Sequence of chain 1.B:
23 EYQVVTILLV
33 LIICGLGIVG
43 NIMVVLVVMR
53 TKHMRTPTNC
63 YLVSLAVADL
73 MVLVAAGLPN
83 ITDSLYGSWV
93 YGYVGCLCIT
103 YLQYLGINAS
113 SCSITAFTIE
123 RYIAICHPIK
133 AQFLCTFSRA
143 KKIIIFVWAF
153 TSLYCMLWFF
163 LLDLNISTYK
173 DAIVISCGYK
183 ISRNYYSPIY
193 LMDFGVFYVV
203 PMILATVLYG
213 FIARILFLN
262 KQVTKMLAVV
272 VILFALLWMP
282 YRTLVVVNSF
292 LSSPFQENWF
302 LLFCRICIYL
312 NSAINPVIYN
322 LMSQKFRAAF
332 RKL

The protein below binds the small molecule below.
Small molecule (SMILES): CN1C(=O)C[C@@H](C(=O)N[C@H](CC2=NC=NC2)C(=O)N2CCC[C@@H]2C(N)=O)NC1=O

Binding-site contacts:
Ligand atom OD1 contacts residue ASN289 of chain 1.B at 3.2 Å (h-bond).
Ligand atom N contacts residue ARG306 of chain 1.B at 1.4 Å (salt-bridge).
Ligand atom NE2 contacts residue CYS179 of chain 1.B at 3.5 Å (h-bond).
Ligand atom CE1 contacts residue TYR106 of chain 1.B at 3.4 Å (hydrophobic).
Ligand atom N contacts residue ARG306 of chain 1.B at 3.4 Å.
Ligand atom OD1 contacts residue VAL286 of chain 1.B at 3.5 Å.
Ligand atom N contacts residue ARG306 of chain 1.B at 3.6 Å (salt-bridge).
Ligand atom O contacts residue TYR181 of chain 1.B at 3.1 Å (h-bond).
Ligand atom CB contacts residue ALA78 of chain 1.B at 3.6 Å (hydrophobic).
Ligand atom ND1 contacts residue TYR181 of chain 1.B at 3.5 Å (h-bond).
Ligand atom ND1 contacts residue TYR106 of chain 1.B at 3.7 Å.
Ligand atom C contacts residue TYR282 of chain 1.B at 3.4 Å (hydrophobic).
Ligand atom CA contacts residue ARG306 of chain 1.B at 2.3 Å.
Ligand atom C contacts residue ARG306 of chain 1.B at 2.5 Å.
Ligand atom O contacts residue ARG306 of chain 1.B at 3.2 Å.
Ligand atom N contacts residue TYR310 of chain 1.B at 3.0 Å (h-bond).
Ligand atom O contacts residue ARG306 of chain 1.B at 3.6 Å (salt-bridge).
Ligand atom CB contacts residue GLN105 of chain 1.B at 3.7 Å.
Ligand atom O contacts residue TYR106 of chain 1.B at 3.0 Å (h-bond).
Ligand atom C1 contacts residue ARG185 of chain 1.B at 3.6 Å.
Ligand atom O contacts residue TYR282 of chain 1.B at 3.2 Å.
Ligand atom CB contacts residue ARG306 of chain 1.B at 3.2 Å.
Ligand atom C1 contacts residue ASN289 of chain 1.B at 3.4 Å.
Ligand atom CD2 contacts residue THR102 of chain 1.B at 3.6 Å.
Ligand atom NE2 contacts residue THR102 of chain 1.B at 3.4 Å.
Ligand atom CD contacts residue TYR282 of chain 1.B at 3.3 Å (hydrophobic).
Ligand atom C contacts residue ARG306 of chain 1.B at 3.6 Å.
Ligand atom C contacts residue ARG306 of chain 1.B at 3.6 Å.
Ligand atom O contacts residue TYR282 of chain 1.B at 3.2 Å (h-bond).
Ligand atom CD contacts residue TYR106 of chain 1.B at 3.6 Å (hydrophobic).
Ligand atom CG contacts residue ILE109 of chain 1.B at 3.6 Å (hydrophobic).
Ligand atom CA contacts residue GLN105 of chain 1.B at 3.7 Å.
Ligand atom CA contacts residue ARG306 of chain 1.B at 3.1 Å.
Ligand atom CG contacts residue ARG185 of chain 1.B at 3.6 Å.
Ligand atom CG contacts residue GLN105 of chain 1.B at 3.3 Å.
Ligand atom OD1 contacts residue ARG185 of chain 1.B at 2.7 Å (salt-bridge).
Ligand atom CB contacts residue VAL286 of chain 1.B at 3.8 Å (hydrophobic).
Ligand atom N contacts residue TYR282 of chain 1.B at 3.4 Å (h-bond).
Ligand atom CD2 contacts residue CYS179 of chain 1.B at 3.6 Å (hydrophobic).
Ligand atom CE1 contacts residue TYR181 of chain 1.B at 3.5 Å (hydrophobic).